Binding-site contacts:
Ligand atom C13 contacts residue VAL17 of chain 1.A at 3.9 Å (hydrophobic).
Ligand atom C11 contacts residue TYR81 of chain 1.A at 3.6 Å (hydrophobic).
Ligand atom C6 contacts residue TYR81 of chain 1.A at 3.6 Å (hydrophobic).
Ligand atom CL3 contacts residue VAL17 of chain 1.A at 3.2 Å.
Ligand atom N29 contacts residue MET79 of chain 1.A at 3.8 Å.
Ligand atom C8 contacts residue VAL17 of chain 1.A at 3.9 Å (hydrophobic).
Ligand atom C11 contacts residue VAL17 of chain 1.A at 3.5 Å (hydrophobic).
Ligand atom C18 contacts residue ALA82 of chain 1.A at 3.8 Å (hydrophobic).
Ligand atom C34 contacts residue LEU138 of chain 1.A at 3.8 Å (hydrophobic).
Ligand atom N17 contacts residue ALA82 of chain 1.A at 3.0 Å (h-bond).
Ligand atom C26 contacts residue ASP150 of chain 1.A at 3.9 Å.
Ligand atom C31 contacts residue VAL25 of chain 1.A at 3.7 Å (hydrophobic).
Ligand atom N19 contacts residue LEU138 of chain 1.A at 3.5 Å.
Ligand atom C26 contacts residue GLY20 of chain 1.A at 3.8 Å.
Ligand atom N14 contacts residue GLY85 of chain 1.A at 3.7 Å.
Ligand atom C16 contacts residue ALA82 of chain 1.A at 3.3 Å (hydrophobic).
Ligand atom C5 contacts residue TYR81 of chain 1.A at 3.4 Å (hydrophobic).
Ligand atom C4 contacts residue TYR81 of chain 1.A at 3.8 Å (hydrophobic).
Ligand atom CL3 contacts residue GLY18 of chain 1.A at 3.9 Å.
Ligand atom C22 contacts residue LEU138 of chain 1.A at 3.8 Å (hydrophobic).
Ligand atom N28 contacts residue ASP150 of chain 1.A at 3.6 Å.
Ligand atom C5 contacts residue GLU83 of chain 1.A at 3.8 Å.
Ligand atom N17 contacts residue ALA36 of chain 1.A at 3.8 Å.
Ligand atom O21 contacts residue LEU138 of chain 1.A at 3.6 Å.
Ligand atom C27 contacts residue CYS149 of chain 1.A at 3.7 Å (hydrophobic).
Ligand atom C32 contacts residue LEU138 of chain 1.A at 3.8 Å (hydrophobic).
Ligand atom C18 contacts residue ALA36 of chain 1.A at 3.6 Å (hydrophobic).
Ligand atom C6 contacts residue VAL17 of chain 1.A at 3.6 Å (hydrophobic).
Ligand atom C16 contacts residue TYR81 of chain 1.A at 3.8 Å (hydrophobic).
Ligand atom C13 contacts residue GLY85 of chain 1.A at 3.7 Å.
Ligand atom N14 contacts residue VAL17 of chain 1.A at 3.6 Å.
Ligand atom S30 contacts residue MET79 of chain 1.A at 3.6 Å (h-bond).
Ligand atom C12 contacts residue VAL17 of chain 1.A at 3.9 Å (hydrophobic).
Ligand atom N19 contacts residue ALA36 of chain 1.A at 3.4 Å.
Ligand atom N19 contacts residue GLU80 of chain 1.A at 3.0 Å (salt-bridge).
Ligand atom N28 contacts residue CYS149 of chain 1.A at 3.9 Å.
Ligand atom C20 contacts residue LEU138 of chain 1.A at 3.6 Å (hydrophobic).
Ligand atom C18 contacts residue LEU138 of chain 1.A at 3.6 Å (hydrophobic).
Ligand atom N10 contacts residue VAL17 of chain 1.A at 3.3 Å.
Ligand atom C31 contacts residue CYS149 of chain 1.A at 3.7 Å (hydrophobic).

This small molecule binds to this protein.
Small molecule (SMILES): Nc1ncc(-c2cnn(C3CCC(O)CC3)c2)c2c(Cl)c(-c3cccc4nnsc34)oc12

Sequence of chain 1.A:
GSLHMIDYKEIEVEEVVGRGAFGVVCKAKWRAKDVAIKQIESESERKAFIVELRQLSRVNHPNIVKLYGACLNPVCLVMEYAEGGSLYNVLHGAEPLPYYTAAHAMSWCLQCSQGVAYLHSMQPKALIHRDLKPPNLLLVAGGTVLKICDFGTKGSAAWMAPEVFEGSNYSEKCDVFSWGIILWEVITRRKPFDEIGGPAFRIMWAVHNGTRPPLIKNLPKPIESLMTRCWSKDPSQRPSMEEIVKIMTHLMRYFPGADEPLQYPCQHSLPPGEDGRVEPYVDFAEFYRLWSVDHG